Sequence of chain 1.A:
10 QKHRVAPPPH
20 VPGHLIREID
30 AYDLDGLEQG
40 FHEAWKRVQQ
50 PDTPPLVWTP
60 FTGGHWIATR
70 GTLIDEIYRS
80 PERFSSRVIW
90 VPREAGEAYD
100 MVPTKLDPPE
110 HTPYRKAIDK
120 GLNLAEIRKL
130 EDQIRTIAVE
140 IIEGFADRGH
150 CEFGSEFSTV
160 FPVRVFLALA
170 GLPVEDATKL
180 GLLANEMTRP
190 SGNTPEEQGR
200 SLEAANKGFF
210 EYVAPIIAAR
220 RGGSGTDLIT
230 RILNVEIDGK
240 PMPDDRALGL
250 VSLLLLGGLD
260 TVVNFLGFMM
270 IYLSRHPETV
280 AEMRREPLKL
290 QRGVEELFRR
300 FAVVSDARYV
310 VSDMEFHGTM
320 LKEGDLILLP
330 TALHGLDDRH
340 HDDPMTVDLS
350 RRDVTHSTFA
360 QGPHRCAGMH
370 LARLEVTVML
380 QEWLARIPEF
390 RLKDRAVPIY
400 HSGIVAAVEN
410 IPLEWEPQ

Binding-site contacts:
Ligand atom C9 contacts residue CAM1 of chain 1.E at 0.3 Å.
Ligand atom C8 contacts residue VAL303 of chain 1.A at 4.0 Å (hydrophobic).
Ligand atom C10 contacts residue LEU255 of chain 1.A at 3.9 Å (hydrophobic).
Ligand atom C9 contacts residue THR260 of chain 1.A at 3.7 Å.
Ligand atom C6 contacts residue CAM1 of chain 1.E at 0.2 Å.
Ligand atom C5 contacts residue HEM1 of chain 1.C at 3.6 Å.
Ligand atom O2 contacts residue CAM1 of chain 1.E at 0.1 Å (h-bond).
Ligand atom C2 contacts residue TRP89 of chain 1.A at 4.0 Å (hydrophobic).
Ligand atom C2 contacts residue CAM1 of chain 1.E at 0.1 Å.
Ligand atom C5 contacts residue GLY256 of chain 1.A at 4.1 Å.
Ligand atom C4 contacts residue HEM1 of chain 1.C at 3.6 Å.
Ligand atom C8 contacts residue ASP305 of chain 1.A at 4.1 Å.
Ligand atom C5 contacts residue LEU252 of chain 1.A at 4.0 Å (hydrophobic).
Ligand atom C3 contacts residue HEM1 of chain 1.C at 4.0 Å.
Ligand atom C8 contacts residue CAM1 of chain 1.E at 0.1 Å.
Ligand atom C2 contacts residue TYR98 of chain 1.A at 3.6 Å (hydrophobic).
Ligand atom C3 contacts residue TYR98 of chain 1.A at 4.0 Å (hydrophobic).
Ligand atom C3 contacts residue THR103 of chain 1.A at 3.8 Å.
Ligand atom C10 contacts residue VAL404 of chain 1.A at 3.9 Å (hydrophobic).
Ligand atom O2 contacts residue LEU252 of chain 1.A at 3.6 Å.
Ligand atom C9 contacts residue VAL303 of chain 1.A at 3.7 Å (hydrophobic).
Ligand atom C6 contacts residue LEU252 of chain 1.A at 4.0 Å (hydrophobic).
Ligand atom C10 contacts residue TRP89 of chain 1.A at 3.8 Å (hydrophobic).
Ligand atom C10 contacts residue THR187 of chain 1.A at 3.9 Å.
Ligand atom C2 contacts residue LEU252 of chain 1.A at 3.8 Å (hydrophobic).
Ligand atom O5 contacts residue GLY256 of chain 1.A at 3.7 Å.
Ligand atom O2 contacts residue LEU255 of chain 1.A at 3.6 Å.
Ligand atom O5 contacts residue HEM1 of chain 1.C at 2.8 Å.
Ligand atom C4 contacts residue CAM1 of chain 1.E at 0.2 Å.
Ligand atom C6 contacts residue GLY256 of chain 1.A at 3.6 Å.
Ligand atom C9 contacts residue HEM1 of chain 1.C at 4.1 Å.
Ligand atom C1 contacts residue CAM1 of chain 1.E at 0.1 Å.
Ligand atom C10 contacts residue CAM1 of chain 1.E at 0.3 Å.
Ligand atom C5 contacts residue CAM1 of chain 1.E at 0.1 Å.
Ligand atom C3 contacts residue LEU252 of chain 1.A at 3.9 Å (hydrophobic).
Ligand atom O2 contacts residue TRP89 of chain 1.A at 3.4 Å.
Ligand atom C7 contacts residue CAM1 of chain 1.E at 0.1 Å.
Ligand atom O2 contacts residue TYR98 of chain 1.A at 2.7 Å (h-bond).
Ligand atom C3 contacts residue CAM1 of chain 1.E at 0.1 Å.
Ligand atom O5 contacts residue CAM1 of chain 1.E at 1.3 Å.

The small molecule below binds the protein below.
Small molecule (SMILES): CC1(C)[C@H]2CC(=O)[C@]1(C)C[C@H]2O